Sequence of chain 1.A:
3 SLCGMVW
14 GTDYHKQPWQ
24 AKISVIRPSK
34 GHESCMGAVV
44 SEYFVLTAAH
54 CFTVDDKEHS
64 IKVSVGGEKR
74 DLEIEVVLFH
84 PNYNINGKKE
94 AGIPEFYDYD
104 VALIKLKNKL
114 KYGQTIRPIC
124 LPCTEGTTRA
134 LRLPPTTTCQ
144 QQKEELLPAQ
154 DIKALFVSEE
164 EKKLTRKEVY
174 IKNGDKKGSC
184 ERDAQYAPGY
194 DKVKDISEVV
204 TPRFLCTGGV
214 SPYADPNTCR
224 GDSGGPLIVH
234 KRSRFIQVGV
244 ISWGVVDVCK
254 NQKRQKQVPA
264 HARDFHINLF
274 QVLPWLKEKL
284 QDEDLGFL

A protein and the small-molecule ligand that binds it are described below.
Small molecule (SMILES): CO[C@H]1CCN(Cc2c(C)cc(C)c3[nH]ccc23)[C@H](CO)C1

Binding-site contacts:
Ligand atom C4 contacts residue ASP250 of chain 1.A at 3.6 Å.
Ligand atom C11 contacts residue THR221 of chain 1.A at 3.6 Å.
Ligand atom N3 contacts residue THR221 of chain 1.A at 2.9 Å (h-bond).
Ligand atom C12 contacts residue TYR100 of chain 1.A at 3.4 Å (hydrophobic).
Ligand atom O20 contacts residue GLY247 of chain 1.A at 3.6 Å (h-bond).
Ligand atom C11 contacts residue SER245 of chain 1.A at 3.7 Å.
Ligand atom C22 contacts residue TYR193 of chain 1.A at 3.4 Å (hydrophobic).
Ligand atom C19 contacts residue SO41 of chain 1.D at 2.8 Å.
Ligand atom C22 contacts residue GLU98 of chain 1.A at 3.7 Å.
Ligand atom C9 contacts residue SER226 of chain 1.A at 3.3 Å.
Ligand atom O20 contacts residue SO41 of chain 1.D at 3.1 Å (h-bond).
Ligand atom C2 contacts residue GLY247 of chain 1.A at 3.3 Å.
Ligand atom C4 contacts residue VAL249 of chain 1.A at 3.5 Å (hydrophobic).
Ligand atom C5 contacts residue GLY247 of chain 1.A at 3.5 Å.
Ligand atom C14 contacts residue GLY247 of chain 1.A at 3.5 Å.
Ligand atom O20 contacts residue VAL248 of chain 1.A at 3.4 Å (h-bond).
Ligand atom C6 contacts residue GLY247 of chain 1.A at 3.7 Å.
Ligand atom C11 contacts residue SER226 of chain 1.A at 3.2 Å.
Ligand atom C19 contacts residue ARG223 of chain 1.A at 3.5 Å.
Ligand atom C6 contacts residue TRP246 of chain 1.A at 3.5 Å (hydrophobic).
Ligand atom C22 contacts residue PRO191 of chain 1.A at 3.6 Å (hydrophobic).
Ligand atom C11 contacts residue CYS222 of chain 1.A at 3.5 Å (hydrophobic).
Ligand atom C15 contacts residue GLY247 of chain 1.A at 3.4 Å.
Ligand atom C1 contacts residue GLY247 of chain 1.A at 3.5 Å.
Ligand atom C17 contacts residue PRO191 of chain 1.A at 3.5 Å (hydrophobic).
Ligand atom N3 contacts residue GLY247 of chain 1.A at 3.5 Å (h-bond).
Ligand atom N13 contacts residue GLY247 of chain 1.A at 3.1 Å (h-bond).
Ligand atom C9 contacts residue SER245 of chain 1.A at 3.3 Å.
Ligand atom O21 contacts residue PRO191 of chain 1.A at 3.3 Å (h-bond).
Ligand atom C5 contacts residue ASP250 of chain 1.A at 3.5 Å.
Ligand atom C16 contacts residue PRO191 of chain 1.A at 3.5 Å (hydrophobic).
Ligand atom C7 contacts residue ARG223 of chain 1.A at 3.7 Å.
Ligand atom C11 contacts residue ILE244 of chain 1.A at 3.7 Å (hydrophobic).
Ligand atom C6 contacts residue SER226 of chain 1.A at 3.6 Å.
Ligand atom N3 contacts residue CYS222 of chain 1.A at 3.6 Å.
Ligand atom O21 contacts residue GLU98 of chain 1.A at 3.7 Å.
Ligand atom C4 contacts residue GLY247 of chain 1.A at 3.6 Å.
Ligand atom C4 contacts residue THR221 of chain 1.A at 3.4 Å.
Ligand atom C9 contacts residue TRP246 of chain 1.A at 3.6 Å (hydrophobic).
Ligand atom C15 contacts residue TRP246 of chain 1.A at 3.5 Å (hydrophobic).